Sequence of chain 1.A:
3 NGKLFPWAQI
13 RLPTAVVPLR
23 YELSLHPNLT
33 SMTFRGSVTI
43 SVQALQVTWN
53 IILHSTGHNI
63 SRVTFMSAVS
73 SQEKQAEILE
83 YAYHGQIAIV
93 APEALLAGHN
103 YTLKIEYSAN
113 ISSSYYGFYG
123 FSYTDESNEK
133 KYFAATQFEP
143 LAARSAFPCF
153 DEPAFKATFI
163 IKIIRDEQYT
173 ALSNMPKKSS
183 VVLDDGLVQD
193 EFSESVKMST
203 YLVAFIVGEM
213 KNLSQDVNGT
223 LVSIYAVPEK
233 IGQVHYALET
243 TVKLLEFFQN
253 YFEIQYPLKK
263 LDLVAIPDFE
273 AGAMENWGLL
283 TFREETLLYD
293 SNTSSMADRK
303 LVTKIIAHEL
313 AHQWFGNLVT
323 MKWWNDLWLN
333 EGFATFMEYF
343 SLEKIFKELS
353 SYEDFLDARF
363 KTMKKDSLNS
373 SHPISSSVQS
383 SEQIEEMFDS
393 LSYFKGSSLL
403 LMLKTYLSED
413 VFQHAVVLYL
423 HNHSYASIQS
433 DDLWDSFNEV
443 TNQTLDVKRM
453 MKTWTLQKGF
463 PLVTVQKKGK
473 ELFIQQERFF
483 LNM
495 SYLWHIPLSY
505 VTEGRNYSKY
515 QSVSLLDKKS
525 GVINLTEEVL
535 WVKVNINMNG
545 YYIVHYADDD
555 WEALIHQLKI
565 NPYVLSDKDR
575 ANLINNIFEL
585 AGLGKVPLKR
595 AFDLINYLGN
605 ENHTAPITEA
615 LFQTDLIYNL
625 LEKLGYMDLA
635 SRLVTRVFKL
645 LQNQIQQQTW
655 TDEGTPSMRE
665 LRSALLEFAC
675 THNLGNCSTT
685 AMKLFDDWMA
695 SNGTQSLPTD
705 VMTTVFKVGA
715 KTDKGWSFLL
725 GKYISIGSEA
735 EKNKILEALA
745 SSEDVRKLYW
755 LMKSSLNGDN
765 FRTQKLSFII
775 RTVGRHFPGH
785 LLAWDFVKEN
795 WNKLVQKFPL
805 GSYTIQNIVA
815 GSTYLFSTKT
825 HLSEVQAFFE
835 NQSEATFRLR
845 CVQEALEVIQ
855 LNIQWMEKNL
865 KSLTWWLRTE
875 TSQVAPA

A protein and the small-molecule ligand that binds it are described below.
Small molecule (SMILES): CC(=O)N[C@H]1[C@H](O[C@H]2[C@H](O)[C@@H](NC(C)=O)CO[C@@H]2CO)O[C@H](CO)[C@@H](O)[C@@H]1O

Binding-site contacts:
Ligand atom C1 contacts residue GLN650 of chain 1.A at 4.0 Å.
Ligand atom C1 contacts residue ASN680 of chain 1.A at 1.4 Å.
Ligand atom O5 contacts residue THR684 of chain 1.A at 4.2 Å.
Ligand atom C2 contacts residue ASN680 of chain 1.A at 2.6 Å.
Ligand atom C8 contacts residue GLN650 of chain 1.A at 3.5 Å.
Ligand atom C3 contacts residue GLN650 of chain 1.A at 3.4 Å.
Ligand atom O3 contacts residue GLN650 of chain 1.A at 4.3 Å.
Ligand atom C6 contacts residue GLN650 of chain 1.A at 3.2 Å.
Ligand atom C8 contacts residue GLN651 of chain 1.A at 3.9 Å.
Ligand atom C4 contacts residue GLN650 of chain 1.A at 3.8 Å.
Ligand atom C5 contacts residue ASN680 of chain 1.A at 3.7 Å.
Ligand atom O5 contacts residue GLN650 of chain 1.A at 4.3 Å.
Ligand atom C4 contacts residue ASN680 of chain 1.A at 4.3 Å.
Ligand atom O6 contacts residue GLN652 of chain 1.A at 4.1 Å.
Ligand atom N2 contacts residue ASN680 of chain 1.A at 3.0 Å (h-bond).
Ligand atom C8 contacts residue GLN652 of chain 1.A at 3.7 Å.
Ligand atom C2 contacts residue GLN650 of chain 1.A at 4.2 Å.
Ligand atom C3 contacts residue ASN680 of chain 1.A at 3.9 Å.
Ligand atom O5 contacts residue ASN680 of chain 1.A at 2.4 Å (h-bond).
Ligand atom O6 contacts residue GLN650 of chain 1.A at 4.3 Å.
Ligand atom O4 contacts residue GLN651 of chain 1.A at 4.2 Å.
Ligand atom O4 contacts residue GLN650 of chain 1.A at 3.8 Å.
Ligand atom C7 contacts residue ASN680 of chain 1.A at 4.2 Å.
Ligand atom O6 contacts residue TRP654 of chain 1.A at 4.2 Å.
Ligand atom C5 contacts residue GLN650 of chain 1.A at 3.7 Å.